The small molecule below binds the protein below.
Small molecule (SMILES): CC(=O)N[C@H]1[C@H](O[C@H]2[C@H](O)[C@@H](NC(C)=O)CO[C@@H]2CO)O[C@H](CO)[C@@H](O)[C@@H]1O

Sequence of chain 1.C:
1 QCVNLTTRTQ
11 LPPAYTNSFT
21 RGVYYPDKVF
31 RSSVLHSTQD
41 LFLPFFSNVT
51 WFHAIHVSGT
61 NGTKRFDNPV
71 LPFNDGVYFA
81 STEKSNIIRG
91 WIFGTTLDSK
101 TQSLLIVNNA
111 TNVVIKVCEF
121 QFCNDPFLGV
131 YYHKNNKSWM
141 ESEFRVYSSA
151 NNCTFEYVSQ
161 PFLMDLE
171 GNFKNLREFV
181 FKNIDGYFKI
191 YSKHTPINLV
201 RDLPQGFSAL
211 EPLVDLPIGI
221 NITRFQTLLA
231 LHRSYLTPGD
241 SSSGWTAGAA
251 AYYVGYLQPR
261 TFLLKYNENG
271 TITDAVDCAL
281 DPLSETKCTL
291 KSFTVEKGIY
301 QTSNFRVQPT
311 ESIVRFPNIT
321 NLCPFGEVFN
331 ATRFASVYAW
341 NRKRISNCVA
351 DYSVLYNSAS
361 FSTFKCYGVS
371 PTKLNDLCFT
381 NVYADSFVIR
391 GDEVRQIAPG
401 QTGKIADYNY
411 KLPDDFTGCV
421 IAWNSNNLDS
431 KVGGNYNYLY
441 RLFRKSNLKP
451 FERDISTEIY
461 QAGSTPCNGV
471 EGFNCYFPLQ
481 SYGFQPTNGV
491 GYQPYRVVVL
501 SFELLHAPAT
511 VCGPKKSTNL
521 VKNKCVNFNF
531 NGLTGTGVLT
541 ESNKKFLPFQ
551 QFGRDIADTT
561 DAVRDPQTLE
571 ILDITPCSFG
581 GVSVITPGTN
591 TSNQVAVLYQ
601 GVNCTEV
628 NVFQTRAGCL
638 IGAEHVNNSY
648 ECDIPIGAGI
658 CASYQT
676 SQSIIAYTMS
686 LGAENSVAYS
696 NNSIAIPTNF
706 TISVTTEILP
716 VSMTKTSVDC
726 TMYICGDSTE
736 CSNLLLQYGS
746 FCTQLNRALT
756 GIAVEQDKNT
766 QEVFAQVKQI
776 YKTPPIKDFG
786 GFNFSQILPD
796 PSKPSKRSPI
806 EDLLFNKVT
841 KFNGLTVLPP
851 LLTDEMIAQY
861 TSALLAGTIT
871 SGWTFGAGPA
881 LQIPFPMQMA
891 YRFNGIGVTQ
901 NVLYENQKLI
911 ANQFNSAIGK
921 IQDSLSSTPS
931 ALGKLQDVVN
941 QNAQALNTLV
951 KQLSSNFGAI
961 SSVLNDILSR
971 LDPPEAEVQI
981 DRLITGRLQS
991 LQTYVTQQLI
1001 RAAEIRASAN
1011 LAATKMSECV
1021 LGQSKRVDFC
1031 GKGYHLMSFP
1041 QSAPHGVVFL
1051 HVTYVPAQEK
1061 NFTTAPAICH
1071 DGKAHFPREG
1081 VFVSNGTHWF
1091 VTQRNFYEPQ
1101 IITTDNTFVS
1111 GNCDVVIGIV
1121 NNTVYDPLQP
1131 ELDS

Binding-site contacts:
Ligand atom O6 contacts residue GLN913 of chain 1.C at 2.9 Å (h-bond).
Ligand atom C8 contacts residue ASN704 of chain 1.C at 4.5 Å.
Ligand atom C5 contacts residue GLN913 of chain 1.C at 4.4 Å.
Ligand atom C7 contacts residue GLN1058 of chain 1.C at 4.1 Å.
Ligand atom O4 contacts residue LEU909 of chain 1.C at 4.2 Å.
Ligand atom C1 contacts residue ASN704 of chain 1.C at 1.4 Å.
Ligand atom C1 contacts residue GLN1058 of chain 1.C at 4.2 Å.
Ligand atom C6 contacts residue LEU909 of chain 1.C at 4.3 Å (hydrophobic).
Ligand atom C2 contacts residue GLN1058 of chain 1.C at 4.3 Å.
Ligand atom C6 contacts residue GLN913 of chain 1.C at 4.1 Å.
Ligand atom O7 contacts residue GLN1058 of chain 1.C at 3.1 Å (h-bond).
Ligand atom C3 contacts residue ASN704 of chain 1.C at 3.8 Å.
Ligand atom C5 contacts residue LEU909 of chain 1.C at 4.0 Å (hydrophobic).
Ligand atom O5 contacts residue ASN704 of chain 1.C at 2.4 Å (h-bond).
Ligand atom O6 contacts residue LEU909 of chain 1.C at 3.6 Å.
Ligand atom C8 contacts residue LEU909 of chain 1.C at 4.1 Å (hydrophobic).
Ligand atom O7 contacts residue ASN704 of chain 1.C at 3.3 Å (h-bond).
Ligand atom C2 contacts residue ASN704 of chain 1.C at 2.5 Å.
Ligand atom N2 contacts residue ASN704 of chain 1.C at 2.9 Å (h-bond).
Ligand atom O7 contacts residue LEU909 of chain 1.C at 3.6 Å.
Ligand atom C7 contacts residue LEU909 of chain 1.C at 4.0 Å (hydrophobic).
Ligand atom C7 contacts residue ASN704 of chain 1.C at 3.3 Å.
Ligand atom C5 contacts residue ASN704 of chain 1.C at 3.6 Å.
Ligand atom C4 contacts residue ASN704 of chain 1.C at 4.2 Å.